This small molecule binds to this protein.
Small molecule (SMILES): O=C(O)/C=C/C(=O)O

Binding-site contacts:
Ligand atom C contacts residue SER394 of chain 1.A at 4.2 Å.
Ligand atom O contacts residue GLY393 of chain 1.A at 3.7 Å.
Ligand atom C5 contacts residue FAD1 of chain 1.I at 4.1 Å.
Ligand atom C5 contacts residue PHE117 of chain 1.A at 4.3 Å (hydrophobic).
Ligand atom O contacts residue SER394 of chain 1.A at 3.0 Å (h-bond).
Ligand atom C6 contacts residue GLU246 of chain 1.A at 3.7 Å.
Ligand atom C5 contacts residue LEU243 of chain 1.A at 3.8 Å (hydrophobic).
Ligand atom O8 contacts residue GLU246 of chain 1.A at 4.1 Å.
Ligand atom C6 contacts residue FAD1 of chain 1.I at 4.5 Å.
Ligand atom O7 contacts residue LEU243 of chain 1.A at 4.0 Å.
Ligand atom C5 contacts residue HIS233 of chain 1.A at 3.7 Å.
Ligand atom O7 contacts residue PHE117 of chain 1.A at 4.1 Å.
Ligand atom C contacts residue FAD1 of chain 1.I at 3.4 Å.
Ligand atom O8 contacts residue GLU50 of chain 1.A at 4.1 Å.
Ligand atom O7 contacts residue HIS233 of chain 1.A at 3.0 Å (h-bond).
Ligand atom OXT contacts residue ARG391 of chain 1.A at 2.7 Å (salt-bridge).
Ligand atom C6 contacts residue THR245 of chain 1.A at 3.5 Å.
Ligand atom C4 contacts residue FAD1 of chain 1.I at 3.6 Å.
Ligand atom OXT contacts residue HIS356 of chain 1.A at 2.8 Å (h-bond).
Ligand atom C4 contacts residue PHE117 of chain 1.A at 3.5 Å (hydrophobic).
Ligand atom O8 contacts residue GLY51 of chain 1.A at 3.0 Å (h-bond).
Ligand atom O contacts residue FAD1 of chain 1.I at 3.2 Å (h-bond).
Ligand atom C6 contacts residue PHE117 of chain 1.A at 3.8 Å (hydrophobic).
Ligand atom O7 contacts residue GLU246 of chain 1.A at 2.6 Å (salt-bridge).
Ligand atom OXT contacts residue FAD1 of chain 1.I at 3.5 Å.
Ligand atom O7 contacts residue MET244 of chain 1.A at 4.4 Å.
Ligand atom O8 contacts residue LEU243 of chain 1.A at 4.3 Å.
Ligand atom O8 contacts residue PHE117 of chain 1.A at 3.4 Å.
Ligand atom C6 contacts residue LEU243 of chain 1.A at 3.9 Å (hydrophobic).
Ligand atom O8 contacts residue FAD1 of chain 1.I at 3.8 Å.
Ligand atom C6 contacts residue HIS233 of chain 1.A at 3.8 Å.
Ligand atom O8 contacts residue THR245 of chain 1.A at 2.9 Å (h-bond).
Ligand atom OXT contacts residue GLN231 of chain 1.A at 4.5 Å.
Ligand atom C contacts residue GLY393 of chain 1.A at 4.5 Å.
Ligand atom C5 contacts residue HIS356 of chain 1.A at 4.2 Å.
Ligand atom O7 contacts residue THR245 of chain 1.A at 3.2 Å.
Ligand atom O contacts residue ARG391 of chain 1.A at 2.8 Å (salt-bridge).
Ligand atom C6 contacts residue GLY51 of chain 1.A at 4.2 Å.
Ligand atom C contacts residue HIS356 of chain 1.A at 4.0 Å.
Ligand atom C contacts residue ARG391 of chain 1.A at 3.2 Å.

Sequence of chain 1.A:
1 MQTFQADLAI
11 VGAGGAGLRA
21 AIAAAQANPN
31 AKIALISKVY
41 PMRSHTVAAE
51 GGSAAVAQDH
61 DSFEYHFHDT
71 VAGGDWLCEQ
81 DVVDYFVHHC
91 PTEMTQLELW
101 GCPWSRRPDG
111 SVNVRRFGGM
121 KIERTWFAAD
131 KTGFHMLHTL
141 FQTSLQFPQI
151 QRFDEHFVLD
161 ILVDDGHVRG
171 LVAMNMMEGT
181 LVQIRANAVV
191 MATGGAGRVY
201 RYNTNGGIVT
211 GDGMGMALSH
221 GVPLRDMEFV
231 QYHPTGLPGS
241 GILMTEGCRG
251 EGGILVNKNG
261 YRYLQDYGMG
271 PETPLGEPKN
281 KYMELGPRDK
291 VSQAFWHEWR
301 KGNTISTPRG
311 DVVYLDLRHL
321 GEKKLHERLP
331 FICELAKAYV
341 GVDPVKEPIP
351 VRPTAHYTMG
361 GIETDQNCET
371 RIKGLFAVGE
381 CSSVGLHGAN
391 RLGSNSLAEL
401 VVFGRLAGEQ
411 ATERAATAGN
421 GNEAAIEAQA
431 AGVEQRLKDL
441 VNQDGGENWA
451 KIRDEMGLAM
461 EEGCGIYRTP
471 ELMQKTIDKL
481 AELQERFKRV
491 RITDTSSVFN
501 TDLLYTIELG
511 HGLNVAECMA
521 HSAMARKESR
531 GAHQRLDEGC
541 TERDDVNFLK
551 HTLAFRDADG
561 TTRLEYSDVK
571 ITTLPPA